A small-molecule ligand and the protein it binds are described below.
Small molecule (SMILES): CN1CCN(c2ccc(Nc3nccc(-c4cc5c([nH]4)CCNC5=O)n3)cc2)CC1

Binding-site contacts:
Ligand atom C11 contacts residue ALA71 of chain 1.A at 4.0 Å (hydrophobic).
Ligand atom C9 contacts residue ILE50 of chain 1.A at 3.9 Å (hydrophobic).
Ligand atom C2 contacts residue ILE50 of chain 1.A at 4.1 Å (hydrophobic).
Ligand atom C12 contacts residue ASP125 of chain 1.A at 3.0 Å.
Ligand atom C5 contacts residue THR129 of chain 1.A at 4.0 Å.
Ligand atom N2 contacts residue MET127 of chain 1.A at 3.4 Å (h-bond).
Ligand atom C20 contacts residue ASP186 of chain 1.A at 4.0 Å.
Ligand atom C9 contacts residue MET127 of chain 1.A at 3.4 Å (hydrophobic).
Ligand atom C14 contacts residue LEU175 of chain 1.A at 3.6 Å (hydrophobic).
Ligand atom N5 contacts residue LEU175 of chain 1.A at 3.9 Å.
Ligand atom C4 contacts residue ASP130 of chain 1.A at 3.6 Å.
Ligand atom C6 contacts residue ASP130 of chain 1.A at 3.9 Å.
Ligand atom C17 contacts residue CYS185 of chain 1.A at 3.9 Å (hydrophobic).
Ligand atom C21 contacts residue ASP186 of chain 1.A at 4.0 Å.
Ligand atom O contacts residue LYS73 of chain 1.A at 3.2 Å (salt-bridge).
Ligand atom C15 contacts residue LEU175 of chain 1.A at 4.1 Å (hydrophobic).
Ligand atom N3 contacts residue ASP125 of chain 1.A at 3.0 Å (salt-bridge).
Ligand atom C19 contacts residue TYR55 of chain 1.A at 3.7 Å (hydrophobic).
Ligand atom N6 contacts residue ASN173 of chain 1.A at 3.9 Å.
Ligand atom N3 contacts residue ALA71 of chain 1.A at 3.2 Å.
Ligand atom C20 contacts residue TYR55 of chain 1.A at 3.7 Å (hydrophobic).
Ligand atom C7 contacts residue LEU175 of chain 1.A at 3.7 Å (hydrophobic).
Ligand atom O contacts residue ASP186 of chain 1.A at 3.7 Å.
Ligand atom N6 contacts residue ASP186 of chain 1.A at 3.1 Å (salt-bridge).
Ligand atom C12 contacts residue LEU175 of chain 1.A at 4.1 Å (hydrophobic).
Ligand atom C5 contacts residue ILE50 of chain 1.A at 3.9 Å (hydrophobic).
Ligand atom C6 contacts residue THR129 of chain 1.A at 3.9 Å.
Ligand atom C12 contacts residue ALA71 of chain 1.A at 3.2 Å (hydrophobic).
Ligand atom C8 contacts residue MET127 of chain 1.A at 3.7 Å (hydrophobic).
Ligand atom C15 contacts residue CYS185 of chain 1.A at 3.8 Å (hydrophobic).
Ligand atom C10 contacts residue GLU128 of chain 1.A at 3.8 Å.
Ligand atom C16 contacts residue CYS185 of chain 1.A at 3.5 Å (hydrophobic).
Ligand atom N4 contacts residue LEU175 of chain 1.A at 3.7 Å.
Ligand atom C13 contacts residue LEU175 of chain 1.A at 3.8 Å (hydrophobic).
Ligand atom C3 contacts residue ASP130 of chain 1.A at 3.3 Å.
Ligand atom C10 contacts residue ILE50 of chain 1.A at 3.5 Å (hydrophobic).
Ligand atom N3 contacts residue MET127 of chain 1.A at 3.8 Å.
Ligand atom C20 contacts residue ASN173 of chain 1.A at 3.8 Å.
Ligand atom N6 contacts residue TYR55 of chain 1.A at 3.7 Å.
Ligand atom C13 contacts residue GLN124 of chain 1.A at 3.8 Å.

Sequence of chain 1.A:
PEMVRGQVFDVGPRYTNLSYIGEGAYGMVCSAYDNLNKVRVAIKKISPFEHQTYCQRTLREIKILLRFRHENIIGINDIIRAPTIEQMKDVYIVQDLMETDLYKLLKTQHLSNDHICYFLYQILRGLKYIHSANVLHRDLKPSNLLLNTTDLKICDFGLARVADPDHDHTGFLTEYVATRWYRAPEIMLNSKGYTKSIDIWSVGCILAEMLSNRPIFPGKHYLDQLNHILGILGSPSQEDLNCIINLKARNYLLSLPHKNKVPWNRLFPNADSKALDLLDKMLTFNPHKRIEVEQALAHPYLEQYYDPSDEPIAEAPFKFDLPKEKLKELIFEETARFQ